This small molecule binds to this protein.
Small molecule (SMILES): CC(=O)N[C@@H]1[C@@H](O)[C@H](O)[C@@H](CO)O[C@H]1O

Binding-site contacts:
Ligand atom C8 contacts residue ASN771 of chain 1.B at 4.3 Å.
Ligand atom C5 contacts residue ASN771 of chain 1.B at 3.7 Å.
Ligand atom N2 contacts residue ASN771 of chain 1.B at 2.9 Å (h-bond).
Ligand atom C4 contacts residue ASN771 of chain 1.B at 4.2 Å.
Ligand atom C2 contacts residue ASN771 of chain 1.B at 2.5 Å.
Ligand atom C7 contacts residue TRP768 of chain 1.B at 4.1 Å (hydrophobic).
Ligand atom O5 contacts residue ASN771 of chain 1.B at 2.4 Å (h-bond).
Ligand atom O7 contacts residue ASN771 of chain 1.B at 4.3 Å.
Ligand atom C8 contacts residue TRP768 of chain 1.B at 3.6 Å (hydrophobic).
Ligand atom C3 contacts residue ASN771 of chain 1.B at 3.8 Å.
Ligand atom C1 contacts residue ASN771 of chain 1.B at 1.4 Å.
Ligand atom O7 contacts residue TRP768 of chain 1.B at 4.2 Å.
Ligand atom C7 contacts residue ASN771 of chain 1.B at 3.8 Å.

Sequence of chain 1.B:
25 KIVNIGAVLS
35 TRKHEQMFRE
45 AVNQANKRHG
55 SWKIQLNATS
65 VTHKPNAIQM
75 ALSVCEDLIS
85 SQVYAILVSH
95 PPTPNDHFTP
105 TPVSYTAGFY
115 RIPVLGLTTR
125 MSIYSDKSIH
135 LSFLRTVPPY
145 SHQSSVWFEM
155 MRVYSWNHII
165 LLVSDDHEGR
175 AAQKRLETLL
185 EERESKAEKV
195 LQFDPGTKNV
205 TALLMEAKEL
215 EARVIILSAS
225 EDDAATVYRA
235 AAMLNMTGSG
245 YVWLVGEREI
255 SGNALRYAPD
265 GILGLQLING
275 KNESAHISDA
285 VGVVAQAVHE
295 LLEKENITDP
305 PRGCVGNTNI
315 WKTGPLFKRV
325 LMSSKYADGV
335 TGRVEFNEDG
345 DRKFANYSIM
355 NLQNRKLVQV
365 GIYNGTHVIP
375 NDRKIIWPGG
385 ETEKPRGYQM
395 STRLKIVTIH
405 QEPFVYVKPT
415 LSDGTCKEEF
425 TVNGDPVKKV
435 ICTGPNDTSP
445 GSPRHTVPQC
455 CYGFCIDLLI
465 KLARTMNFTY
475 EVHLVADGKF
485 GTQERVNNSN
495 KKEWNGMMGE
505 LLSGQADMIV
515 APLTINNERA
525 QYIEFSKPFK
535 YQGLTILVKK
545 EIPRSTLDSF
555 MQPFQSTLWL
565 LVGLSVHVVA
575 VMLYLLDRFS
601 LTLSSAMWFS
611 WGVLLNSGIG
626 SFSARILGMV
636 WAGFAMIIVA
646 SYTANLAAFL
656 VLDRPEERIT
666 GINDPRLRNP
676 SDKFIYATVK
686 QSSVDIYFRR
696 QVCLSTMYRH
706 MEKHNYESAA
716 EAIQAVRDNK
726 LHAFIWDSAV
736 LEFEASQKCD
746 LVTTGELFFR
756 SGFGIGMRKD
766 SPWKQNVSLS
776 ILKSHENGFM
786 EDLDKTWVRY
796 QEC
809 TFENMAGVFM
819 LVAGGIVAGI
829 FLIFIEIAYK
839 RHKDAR